The small molecule below binds the protein below.
Small molecule (SMILES): CC(=O)O[C@H]1C(=O)[C@@]2(C)[C@H]([C@H](OC(=O)c3ccccc3)[C@]3(O)C[C@H](OC(=O)[C@H](O)[C@@H](NC(=O)c4ccccc4)c4ccccc4)C(C)=C1C3(C)C)[C@]1(OC(C)=O)CO[C@@H]1C[C@@H]2O

Binding-site contacts:
Ligand atom C31 contacts residue HIS227 of chain 1.B at 3.6 Å.
Ligand atom C09 contacts residue LEU215 of chain 1.B at 3.7 Å (hydrophobic).
Ligand atom C36 contacts residue ASP26 of chain 1.B at 3.6 Å.
Ligand atom C20 contacts residue GLN279 of chain 1.B at 3.9 Å.
Ligand atom O05 contacts residue LEU361 of chain 1.B at 3.6 Å.
Ligand atom C22 contacts residue GLN279 of chain 1.B at 3.2 Å.
Ligand atom O06 contacts residue THR274 of chain 1.B at 2.7 Å (h-bond).
Ligand atom C41 contacts residue VAL23 of chain 1.B at 3.8 Å (hydrophobic).
Ligand atom O07 contacts residue SER275 of chain 1.B at 3.5 Å (h-bond).
Ligand atom C32 contacts residue HIS227 of chain 1.B at 3.1 Å.
Ligand atom C31 contacts residue VAL23 of chain 1.B at 3.7 Å (hydrophobic).
Ligand atom O06 contacts residue PRO272 of chain 1.B at 3.6 Å (h-bond).
Ligand atom C17 contacts residue THR274 of chain 1.B at 3.5 Å.
Ligand atom C07 contacts residue ASP224 of chain 1.B at 3.6 Å.
Ligand atom C33 contacts residue VAL23 of chain 1.B at 3.6 Å (hydrophobic).
Ligand atom O13 contacts residue GLY360 of chain 1.B at 3.8 Å.
Ligand atom C32 contacts residue VAL23 of chain 1.B at 3.1 Å (hydrophobic).
Ligand atom O14 contacts residue VAL23 of chain 1.B at 3.8 Å.
Ligand atom C30 contacts residue HIS227 of chain 1.B at 3.3 Å.
Ligand atom C23 contacts residue GLN279 of chain 1.B at 3.1 Å.
Ligand atom C15 contacts residue PRO272 of chain 1.B at 3.7 Å (hydrophobic).
Ligand atom C44 contacts residue LEU361 of chain 1.B at 3.6 Å (hydrophobic).
Ligand atom O13 contacts residue PRO358 of chain 1.B at 3.4 Å.
Ligand atom C35 contacts residue ASP26 of chain 1.B at 3.5 Å.
Ligand atom C47 contacts residue ARG276 of chain 1.B at 3.5 Å.
Ligand atom O10 contacts residue GLN279 of chain 1.B at 2.6 Å (h-bond).
Ligand atom C07 contacts residue HIS227 of chain 1.B at 3.5 Å.
Ligand atom C16 contacts residue THR274 of chain 1.B at 3.7 Å.
Ligand atom C41 contacts residue GLU27 of chain 1.B at 3.3 Å.
Ligand atom O13 contacts residue ARG359 of chain 1.B at 3.4 Å (salt-bridge).
Ligand atom C14 contacts residue THR274 of chain 1.B at 3.2 Å.
Ligand atom C14 contacts residue LEU215 of chain 1.B at 3.6 Å (hydrophobic).
Ligand atom O06 contacts residue LEU273 of chain 1.B at 2.9 Å.
Ligand atom C08 contacts residue LEU215 of chain 1.B at 3.8 Å (hydrophobic).
Ligand atom C07 contacts residue LEU228 of chain 1.B at 3.8 Å (hydrophobic).
Ligand atom O14 contacts residue HIS227 of chain 1.B at 2.8 Å (h-bond).
Ligand atom O08 contacts residue GLN279 of chain 1.B at 3.3 Å (h-bond).
Ligand atom C06 contacts residue HIS227 of chain 1.B at 3.7 Å.
Ligand atom O07 contacts residue THR274 of chain 1.B at 2.1 Å (h-bond).
Ligand atom C06 contacts residue LEU228 of chain 1.B at 3.7 Å (hydrophobic).

Sequence of chain 1.B:
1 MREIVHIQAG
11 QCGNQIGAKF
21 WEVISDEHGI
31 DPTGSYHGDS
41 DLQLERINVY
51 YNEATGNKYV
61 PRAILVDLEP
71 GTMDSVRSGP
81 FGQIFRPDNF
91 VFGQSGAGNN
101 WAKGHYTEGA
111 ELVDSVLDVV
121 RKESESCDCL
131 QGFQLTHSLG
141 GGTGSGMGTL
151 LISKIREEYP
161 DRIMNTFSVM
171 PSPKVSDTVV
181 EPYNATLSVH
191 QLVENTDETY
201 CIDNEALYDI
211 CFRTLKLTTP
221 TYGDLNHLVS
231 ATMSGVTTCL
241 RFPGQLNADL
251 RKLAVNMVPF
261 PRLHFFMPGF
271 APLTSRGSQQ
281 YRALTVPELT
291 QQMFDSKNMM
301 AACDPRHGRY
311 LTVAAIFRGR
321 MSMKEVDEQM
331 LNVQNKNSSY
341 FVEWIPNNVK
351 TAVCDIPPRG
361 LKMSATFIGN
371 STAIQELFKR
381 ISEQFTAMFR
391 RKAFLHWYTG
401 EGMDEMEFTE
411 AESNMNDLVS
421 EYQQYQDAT